Sequence of chain 1.A:
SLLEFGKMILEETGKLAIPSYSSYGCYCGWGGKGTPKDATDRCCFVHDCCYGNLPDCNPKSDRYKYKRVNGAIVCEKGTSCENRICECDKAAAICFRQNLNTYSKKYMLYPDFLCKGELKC

Binding-site contacts:
Ligand atom OXT contacts residue LEU2 of chain 1.A at 3.0 Å.
Ligand atom O contacts residue ALA17 of chain 1.A at 3.0 Å.
Ligand atom CB contacts residue ALA17 of chain 1.A at 3.2 Å (hydrophobic).
Ligand atom CA contacts residue GLY29 of chain 1.A at 3.5 Å.
Ligand atom CD contacts residue GLY29 of chain 1.A at 3.3 Å.
Ligand atom NZ contacts residue ASP48 of chain 1.A at 3.0 Å (salt-bridge).
Ligand atom CE contacts residue GLY29 of chain 1.A at 3.5 Å.
Ligand atom C contacts residue LYS60 of chain 1.A at 3.2 Å.
Ligand atom OXT contacts residue LYS60 of chain 1.A at 2.8 Å (salt-bridge).
Ligand atom CG1 contacts residue ALA17 of chain 1.A at 3.8 Å (hydrophobic).
Ligand atom O contacts residue GLY6 of chain 1.A at 3.8 Å.
Ligand atom CD1 contacts residue ALA17 of chain 1.A at 3.3 Å (hydrophobic).
Ligand atom CB contacts residue GLY6 of chain 1.A at 4.1 Å.
Ligand atom CA contacts residue LYS60 of chain 1.A at 3.9 Å.
Ligand atom CB contacts residue GLY29 of chain 1.A at 3.1 Å.
Ligand atom CG2 contacts residue ALA17 of chain 1.A at 4.0 Å (hydrophobic).
Ligand atom O contacts residue LYS60 of chain 1.A at 3.7 Å.
Ligand atom CB contacts residue LYS60 of chain 1.A at 3.4 Å.
Ligand atom CA contacts residue ILE18 of chain 1.A at 4.1 Å (hydrophobic).
Ligand atom CG2 contacts residue LEU2 of chain 1.A at 3.1 Å (hydrophobic).
Ligand atom CA contacts residue ALA17 of chain 1.A at 4.1 Å (hydrophobic).
Ligand atom CG1 contacts residue PHE5 of chain 1.A at 4.0 Å (hydrophobic).
Ligand atom O contacts residue LEU2 of chain 1.A at 3.4 Å.
Ligand atom CA contacts residue ILE18 of chain 1.A at 3.6 Å (hydrophobic).
Ligand atom N contacts residue ILE18 of chain 1.A at 3.5 Å.
Ligand atom CE contacts residue TRP30 of chain 1.A at 3.8 Å (hydrophobic).
Ligand atom N contacts residue SER22 of chain 1.A at 4.0 Å.
Ligand atom CD contacts residue TRP30 of chain 1.A at 4.0 Å (hydrophobic).
Ligand atom CD1 contacts residue TYR21 of chain 1.A at 4.0 Å (hydrophobic).
Ligand atom C contacts residue ILE18 of chain 1.A at 3.7 Å (hydrophobic).
Ligand atom CG2 contacts residue PHE5 of chain 1.A at 4.1 Å (hydrophobic).
Ligand atom CG2 contacts residue GLY6 of chain 1.A at 3.2 Å.
Ligand atom N contacts residue LEU2 of chain 1.A at 4.0 Å.
Ligand atom O contacts residue ILE18 of chain 1.A at 4.0 Å.
Ligand atom CG contacts residue LYS60 of chain 1.A at 3.3 Å.
Ligand atom CB contacts residue ILE18 of chain 1.A at 3.7 Å (hydrophobic).
Ligand atom CE contacts residue ASP48 of chain 1.A at 3.4 Å.
Ligand atom CG contacts residue GLY29 of chain 1.A at 3.4 Å.
Ligand atom N contacts residue GLY29 of chain 1.A at 3.3 Å (h-bond).
Ligand atom C contacts residue ALA17 of chain 1.A at 4.1 Å (hydrophobic).

This small molecule binds to this protein.
Small molecule (SMILES): CC[C@H](C)[C@H](NC(=O)[C@@H](N)C(C)C)C(=O)N[C@@H](C)C(=O)N[C@@H](CCCCN)C(=O)O